Binding-site contacts:
Ligand atom C2' contacts residue MET180 of chain 4.A at 3.6 Å (hydrophobic).
Ligand atom O2' contacts residue MET180 of chain 4.A at 3.1 Å (h-bond).
Ligand atom C6 contacts residue GLY92 of chain 4.A at 3.5 Å.
Ligand atom C5 contacts residue GLY92 of chain 4.A at 3.6 Å.
Ligand atom O3' contacts residue GLU181 of chain 4.A at 2.7 Å (salt-bridge).
Ligand atom C3' contacts residue GLU181 of chain 4.A at 3.5 Å.
Ligand atom C8 contacts residue CYS91 of chain 4.A at 3.5 Å (hydrophobic).
Ligand atom C5 contacts residue VAL178 of chain 4.A at 3.8 Å (hydrophobic).
Ligand atom O5' contacts residue HIS4 of chain 2.A at 2.6 Å (h-bond).
Ligand atom N6 contacts residue GLY92 of chain 4.A at 3.1 Å.
Ligand atom O4' contacts residue ARG43 of chain 2.A at 3.2 Å (salt-bridge).
Ligand atom N3 contacts residue GLU179 of chain 4.A at 3.6 Å.
Ligand atom N7 contacts residue GLY92 of chain 4.A at 3.6 Å.
Ligand atom N3 contacts residue VAL178 of chain 4.A at 3.8 Å.
Ligand atom C5' contacts residue MET180 of chain 4.A at 3.7 Å (hydrophobic).
Ligand atom C2 contacts residue VAL178 of chain 4.A at 3.7 Å (hydrophobic).
Ligand atom N9 contacts residue THR90 of chain 4.A at 3.6 Å (h-bond).
Ligand atom O3' contacts residue MET64 of chain 4.A at 3.4 Å.
Ligand atom F contacts residue VAL178 of chain 4.A at 3.5 Å.
Ligand atom O5' contacts residue PHE159 of chain 4.A at 3.4 Å.
Ligand atom N1 contacts residue PHE159 of chain 4.A at 3.7 Å.
Ligand atom N7 contacts residue CYS91 of chain 4.A at 3.4 Å.
Ligand atom F contacts residue THR156 of chain 4.A at 3.4 Å.
Ligand atom C4 contacts residue VAL178 of chain 4.A at 3.7 Å (hydrophobic).
Ligand atom C3' contacts residue MET180 of chain 4.A at 3.7 Å (hydrophobic).
Ligand atom C2 contacts residue PHE159 of chain 4.A at 3.6 Å (hydrophobic).
Ligand atom F contacts residue MET180 of chain 4.A at 3.7 Å.
Ligand atom C8 contacts residue THR90 of chain 4.A at 3.2 Å.
Ligand atom N1 contacts residue VAL178 of chain 4.A at 3.7 Å.
Ligand atom C6 contacts residue VAL178 of chain 4.A at 3.8 Å (hydrophobic).
Ligand atom C4' contacts residue MET64 of chain 4.A at 3.8 Å (hydrophobic).
Ligand atom C1' contacts residue THR90 of chain 4.A at 3.6 Å.
Ligand atom F contacts residue PHE159 of chain 4.A at 3.7 Å.
Ligand atom O2' contacts residue GLU179 of chain 4.A at 3.3 Å.
Ligand atom C4' contacts residue ARG43 of chain 2.A at 3.6 Å.
Ligand atom C2' contacts residue GLU181 of chain 4.A at 3.8 Å.
Ligand atom O2' contacts residue ARG87 of chain 4.A at 3.0 Å (salt-bridge).
Ligand atom C5' contacts residue PHE159 of chain 4.A at 3.6 Å (hydrophobic).
Ligand atom O2' contacts residue GLU181 of chain 4.A at 2.6 Å (salt-bridge).
Ligand atom C5' contacts residue HIS4 of chain 2.A at 3.6 Å.

Sequence of chain 2.A:
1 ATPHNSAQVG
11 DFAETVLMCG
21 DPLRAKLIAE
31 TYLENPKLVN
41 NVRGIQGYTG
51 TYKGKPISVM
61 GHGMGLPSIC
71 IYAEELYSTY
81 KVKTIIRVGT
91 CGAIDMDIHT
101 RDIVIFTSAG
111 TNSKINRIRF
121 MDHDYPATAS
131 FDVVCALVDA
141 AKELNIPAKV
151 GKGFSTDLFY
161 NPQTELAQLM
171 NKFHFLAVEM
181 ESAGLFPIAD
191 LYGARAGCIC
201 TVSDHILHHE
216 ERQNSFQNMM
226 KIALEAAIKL

Sequence of chain 4.A:
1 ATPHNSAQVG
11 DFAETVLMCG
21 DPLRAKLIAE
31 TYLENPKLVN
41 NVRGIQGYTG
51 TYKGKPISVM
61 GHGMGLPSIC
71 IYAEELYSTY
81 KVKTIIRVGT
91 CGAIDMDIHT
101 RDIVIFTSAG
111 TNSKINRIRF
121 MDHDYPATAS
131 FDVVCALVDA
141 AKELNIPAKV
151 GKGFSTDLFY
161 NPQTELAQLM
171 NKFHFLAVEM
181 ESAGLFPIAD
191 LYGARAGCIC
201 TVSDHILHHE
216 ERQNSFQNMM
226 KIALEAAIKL

The protein below binds the small molecule below.
Small molecule (SMILES): Nc1nc(F)nc2c1ncn2[C@@H]1O[C@H](CO)[C@@H](O)[C@H]1O